Sequence of chain 1.B:
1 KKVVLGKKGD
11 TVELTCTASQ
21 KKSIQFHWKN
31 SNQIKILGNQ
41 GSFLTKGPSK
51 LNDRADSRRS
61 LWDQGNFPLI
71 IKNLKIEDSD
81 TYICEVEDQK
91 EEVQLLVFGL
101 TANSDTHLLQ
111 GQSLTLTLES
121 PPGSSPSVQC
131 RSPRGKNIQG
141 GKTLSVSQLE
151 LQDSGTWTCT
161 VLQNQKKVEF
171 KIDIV

The protein below binds the small molecule below.
Small molecule (SMILES): CC(=O)N[C@H]1CO[C@H](CO[C@@H]2O[C@@H](C)[C@@H](O)[C@@H](O)[C@@H]2O)[C@@H](O)[C@@H]1O

Binding-site contacts:
Ligand atom C2 contacts residue ASN134 of chain 1.A at 2.5 Å.
Ligand atom N2 contacts residue ASN134 of chain 1.A at 2.9 Å (h-bond).
Ligand atom O4 contacts residue LYS90 of chain 1.B at 3.1 Å (salt-bridge).
Ligand atom O3 contacts residue ASN134 of chain 1.A at 4.5 Å.
Ligand atom C5 contacts residue ASN134 of chain 1.A at 3.0 Å.
Ligand atom O3 contacts residue LYS90 of chain 1.B at 3.0 Å (salt-bridge).
Ligand atom C3 contacts residue GLN33 of chain 1.B at 4.0 Å.
Ligand atom C4 contacts residue ASN134 of chain 1.A at 3.7 Å.
Ligand atom O5 contacts residue ASN134 of chain 1.A at 2.4 Å (h-bond).
Ligand atom C1 contacts residue ASN134 of chain 1.A at 1.5 Å.
Ligand atom C6 contacts residue ASN134 of chain 1.A at 4.3 Å.
Ligand atom C3 contacts residue ASN134 of chain 1.A at 3.2 Å.
Ligand atom C3 contacts residue LYS90 of chain 1.B at 4.0 Å.
Ligand atom C6 contacts residue LYS90 of chain 1.B at 3.8 Å.
Ligand atom C7 contacts residue ASN134 of chain 1.A at 3.2 Å.
Ligand atom O3 contacts residue GLN33 of chain 1.B at 3.3 Å (h-bond).
Ligand atom C4 contacts residue LYS90 of chain 1.B at 4.1 Å.
Ligand atom O7 contacts residue ASN134 of chain 1.A at 2.9 Å (h-bond).

Sequence of chain 1.A:
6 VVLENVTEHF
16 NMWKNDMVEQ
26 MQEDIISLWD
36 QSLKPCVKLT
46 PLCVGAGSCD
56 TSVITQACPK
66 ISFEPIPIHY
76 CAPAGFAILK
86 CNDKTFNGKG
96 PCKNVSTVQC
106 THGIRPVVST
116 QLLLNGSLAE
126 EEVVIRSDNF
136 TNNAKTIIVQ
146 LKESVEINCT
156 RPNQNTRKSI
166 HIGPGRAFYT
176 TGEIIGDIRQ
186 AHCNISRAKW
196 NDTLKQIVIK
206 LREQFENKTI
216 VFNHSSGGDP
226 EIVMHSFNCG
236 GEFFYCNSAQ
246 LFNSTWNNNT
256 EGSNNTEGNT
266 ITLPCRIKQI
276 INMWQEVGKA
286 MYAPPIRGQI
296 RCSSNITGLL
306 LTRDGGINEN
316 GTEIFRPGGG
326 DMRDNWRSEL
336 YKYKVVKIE